The small molecule below binds the protein below.
Small molecule (SMILES): CC(=O)N[C@H]1[C@@H](O[C@H]2[C@H](NC(C)=O)[C@@H](C)OC[C@@H]2NC(C)=O)O[C@H](CO)C[C@@H]1O

Binding-site contacts:
Ligand atom C3 contacts residue ASN90 of chain 1.A at 3.7 Å.
Ligand atom C2 contacts residue ASN90 of chain 1.A at 2.4 Å.
Ligand atom C7 contacts residue ASN90 of chain 1.A at 3.8 Å.
Ligand atom C8 contacts residue ASN90 of chain 1.A at 3.9 Å.
Ligand atom C6 contacts residue SER92 of chain 1.A at 3.8 Å.
Ligand atom C6 contacts residue ASN90 of chain 1.A at 4.4 Å.
Ligand atom C1 contacts residue ASN90 of chain 1.A at 1.3 Å.
Ligand atom C4 contacts residue ASN90 of chain 1.A at 4.0 Å.
Ligand atom N2 contacts residue ASN90 of chain 1.A at 3.0 Å (h-bond).
Ligand atom C5 contacts residue SER92 of chain 1.A at 3.6 Å.
Ligand atom C5 contacts residue ASN90 of chain 1.A at 3.3 Å.
Ligand atom O5 contacts residue SER92 of chain 1.A at 3.9 Å.
Ligand atom O5 contacts residue ASN90 of chain 1.A at 2.1 Å (h-bond).
Ligand atom C1 contacts residue SER92 of chain 1.A at 4.0 Å.

Sequence of chain 1.A:
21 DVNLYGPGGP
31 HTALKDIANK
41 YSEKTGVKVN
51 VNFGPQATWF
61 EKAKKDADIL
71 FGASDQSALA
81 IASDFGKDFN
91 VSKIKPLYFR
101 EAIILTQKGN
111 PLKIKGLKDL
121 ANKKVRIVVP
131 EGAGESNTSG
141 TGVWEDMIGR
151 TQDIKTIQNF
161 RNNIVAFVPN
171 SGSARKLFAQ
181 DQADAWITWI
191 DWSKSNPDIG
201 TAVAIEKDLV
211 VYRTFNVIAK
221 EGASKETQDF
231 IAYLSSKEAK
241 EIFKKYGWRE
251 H